Binding-site contacts:
Ligand atom C4 contacts residue TRP379 of chain 1.A at 3.8 Å (hydrophobic).
Ligand atom C20 contacts residue GLN136 of chain 1.A at 3.9 Å.
Ligand atom C16 contacts residue HIS15 of chain 1.A at 4.1 Å.
Ligand atom O3 contacts residue SER115 of chain 1.A at 3.3 Å.
Ligand atom O3 contacts residue HIS15 of chain 1.A at 3.6 Å.
Ligand atom O4 contacts residue HIS15 of chain 1.A at 3.7 Å.
Ligand atom C20 contacts residue HIS15 of chain 1.A at 4.1 Å.
Ligand atom C12 contacts residue TRP379 of chain 1.A at 3.5 Å (hydrophobic).
Ligand atom O4 contacts residue GLN136 of chain 1.A at 2.9 Å (h-bond).
Ligand atom C6 contacts residue GLU75 of chain 1.A at 3.4 Å.
Ligand atom C21 contacts residue HIS15 of chain 1.A at 4.0 Å.
Ligand atom O1 contacts residue GLU75 of chain 1.A at 3.5 Å (salt-bridge).
Ligand atom C1 contacts residue PHE183 of chain 1.A at 3.6 Å (hydrophobic).
Ligand atom C3 contacts residue TRP379 of chain 1.A at 4.1 Å (hydrophobic).
Ligand atom O5 contacts residue MET78 of chain 1.A at 3.5 Å.
Ligand atom C19 contacts residue SER115 of chain 1.A at 4.2 Å.
Ligand atom C1 contacts residue MET78 of chain 1.A at 3.5 Å (hydrophobic).
Ligand atom O3 contacts residue GLN136 of chain 1.A at 3.9 Å.
Ligand atom C22 contacts residue PHE10 of chain 1.A at 3.6 Å (hydrophobic).
Ligand atom C15 contacts residue VAL190 of chain 1.A at 4.1 Å (hydrophobic).
Ligand atom O2 contacts residue MET74 of chain 1.A at 4.2 Å.
Ligand atom C18 contacts residue HIS15 of chain 1.A at 3.6 Å.
Ligand atom C11 contacts residue TRP379 of chain 1.A at 4.2 Å (hydrophobic).
Ligand atom C12 contacts residue PHE183 of chain 1.A at 3.5 Å (hydrophobic).
Ligand atom C7 contacts residue GLU75 of chain 1.A at 4.0 Å.
Ligand atom O2 contacts residue MET78 of chain 1.A at 3.3 Å.
Ligand atom O3 contacts residue GLN197 of chain 1.A at 3.5 Å (h-bond).
Ligand atom O4 contacts residue TRS1 of chain 1.D at 3.7 Å.
Ligand atom C17 contacts residue HIS15 of chain 1.A at 3.7 Å.
Ligand atom C17 contacts residue TRS1 of chain 1.D at 3.5 Å.
Ligand atom O4 contacts residue LEU194 of chain 1.A at 4.2 Å.
Ligand atom C19 contacts residue HIS15 of chain 1.A at 3.4 Å.
Ligand atom C19 contacts residue GLN136 of chain 1.A at 3.8 Å.
Ligand atom C3 contacts residue PHE183 of chain 1.A at 3.7 Å (hydrophobic).
Ligand atom C20 contacts residue TRS1 of chain 1.D at 3.1 Å.
Ligand atom C21 contacts residue PHE10 of chain 1.A at 3.5 Å (hydrophobic).
Ligand atom C2 contacts residue PHE183 of chain 1.A at 4.2 Å (hydrophobic).
Ligand atom C13 contacts residue TRP379 of chain 1.A at 3.6 Å (hydrophobic).
Ligand atom O2 contacts residue GLU75 of chain 1.A at 3.3 Å.
Ligand atom C16 contacts residue TRS1 of chain 1.D at 3.7 Å.

A small-molecule ligand and the protein it binds are described below.
Small molecule (SMILES): C[C@]12CC[C@H](O)C[C@@]1(O)CC[C@H]1[C@@H]2CC[C@]2(C)[C@@H](C3=CC(=O)OC3)CC[C@]12O

Sequence of chain 1.A:
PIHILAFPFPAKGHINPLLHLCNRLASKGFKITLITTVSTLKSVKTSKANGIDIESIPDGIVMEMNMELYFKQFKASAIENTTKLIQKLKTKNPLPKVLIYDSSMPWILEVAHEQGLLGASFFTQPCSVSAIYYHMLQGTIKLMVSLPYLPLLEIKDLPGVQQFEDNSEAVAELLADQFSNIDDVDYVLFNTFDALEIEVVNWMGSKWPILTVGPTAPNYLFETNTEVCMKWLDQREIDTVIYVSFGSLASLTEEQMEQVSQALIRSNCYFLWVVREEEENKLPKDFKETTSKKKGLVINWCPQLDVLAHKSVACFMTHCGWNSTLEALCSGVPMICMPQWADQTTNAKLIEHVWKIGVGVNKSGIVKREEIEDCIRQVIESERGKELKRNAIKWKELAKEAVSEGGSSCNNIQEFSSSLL